A protein and the small-molecule ligand that binds it are described below.
Small molecule (SMILES): CC(=O)CC[C@H](C[C@@H]1CCNC1=O)NC(=O)[C@H](CC(C)C)NC(=O)[C@H](CNC(=O)C(C)(C)C)NC(=O)OCc1ccccc1

Binding-site contacts:
Ligand atom C37 contacts residue HIS164 of chain 1.A at 3.4 Å.
Ligand atom C53 contacts residue HIS41 of chain 1.A at 3.5 Å.
Ligand atom C82 contacts residue ASN142 of chain 1.A at 3.5 Å.
Ligand atom O66 contacts residue HIS172 of chain 1.A at 3.4 Å.
Ligand atom C65 contacts residue GLU166 of chain 1.A at 3.5 Å.
Ligand atom C6 contacts residue GLN192 of chain 1.A at 3.1 Å.
Ligand atom C86 contacts residue ASN142 of chain 1.A at 3.6 Å.
Ligand atom C23 contacts residue GLN189 of chain 1.A at 3.5 Å.
Ligand atom O88 contacts residue CYS145 of chain 1.A at 3.1 Å (h-bond).
Ligand atom C57 contacts residue CYS145 of chain 1.A at 2.7 Å (hydrophobic).
Ligand atom O35 contacts residue GLU166 of chain 1.A at 2.8 Å (salt-bridge).
Ligand atom O88 contacts residue GLY143 of chain 1.A at 3.2 Å (h-bond).
Ligand atom O88 contacts residue SER144 of chain 1.A at 3.6 Å (h-bond).
Ligand atom C59 contacts residue HIS163 of chain 1.A at 3.6 Å.
Ligand atom N69 contacts residue GLU166 of chain 1.A at 3.0 Å (salt-bridge).
Ligand atom N49 contacts residue CYS145 of chain 1.A at 2.7 Å (h-bond).
Ligand atom N69 contacts residue PHE140 of chain 1.A at 3.2 Å (h-bond).
Ligand atom C4 contacts residue THR190 of chain 1.A at 3.1 Å.
Ligand atom O35 contacts residue MET165 of chain 1.A at 3.2 Å.
Ligand atom O66 contacts residue GLU166 of chain 1.A at 3.6 Å.
Ligand atom C8 contacts residue GLN192 of chain 1.A at 3.5 Å.
Ligand atom O66 contacts residue PHE140 of chain 1.A at 3.4 Å.
Ligand atom C39 contacts residue HIS164 of chain 1.A at 3.6 Å.
Ligand atom N21 contacts residue GLU166 of chain 1.A at 2.9 Å (salt-bridge).
Ligand atom N33 contacts residue GLN189 of chain 1.A at 2.8 Å (h-bond).
Ligand atom C84 contacts residue ASN142 of chain 1.A at 3.2 Å.
Ligand atom O66 contacts residue HIS163 of chain 1.A at 2.5 Å (h-bond).
Ligand atom C82 contacts residue CYS145 of chain 1.A at 2.8 Å (hydrophobic).
Ligand atom C65 contacts residue HIS163 of chain 1.A at 3.6 Å.
Ligand atom C2 contacts residue THR190 of chain 1.A at 3.3 Å.
Ligand atom C31 contacts residue GLN189 of chain 1.A at 3.6 Å.
Ligand atom C8 contacts residue PRO168 of chain 1.A at 3.3 Å (hydrophobic).
Ligand atom C63 contacts residue CYS145 of chain 1.A at 1.9 Å (hydrophobic).
Ligand atom O19 contacts residue GLN189 of chain 1.A at 3.3 Å.
Ligand atom N49 contacts residue HIS164 of chain 1.A at 2.9 Å (h-bond).
Ligand atom C13 contacts residue THR190 of chain 1.A at 3.1 Å.
Ligand atom C59 contacts residue CYS145 of chain 1.A at 3.3 Å (hydrophobic).
Ligand atom C82 contacts residue HIS41 of chain 1.A at 3.4 Å.
Ligand atom C86 contacts residue THR26 of chain 1.A at 3.3 Å.
Ligand atom O88 contacts residue ASN142 of chain 1.A at 3.5 Å (h-bond).

Sequence of chain 1.A:
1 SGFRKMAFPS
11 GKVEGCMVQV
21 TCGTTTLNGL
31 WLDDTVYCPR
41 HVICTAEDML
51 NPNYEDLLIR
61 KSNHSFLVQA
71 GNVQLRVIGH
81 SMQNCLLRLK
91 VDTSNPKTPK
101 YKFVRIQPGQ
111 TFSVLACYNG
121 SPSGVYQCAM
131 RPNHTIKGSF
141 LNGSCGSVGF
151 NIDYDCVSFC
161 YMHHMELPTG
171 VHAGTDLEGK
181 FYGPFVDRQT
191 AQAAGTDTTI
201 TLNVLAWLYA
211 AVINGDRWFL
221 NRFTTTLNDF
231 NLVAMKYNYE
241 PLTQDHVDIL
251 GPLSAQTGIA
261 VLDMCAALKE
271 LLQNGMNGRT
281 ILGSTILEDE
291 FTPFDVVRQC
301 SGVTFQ